Binding-site contacts:
Ligand atom C4 contacts residue BMA1 of chain 39.P at 3.6 Å.
Ligand atom O3 contacts residue BMA1 of chain 39.P at 1.1 Å.
Ligand atom C3 contacts residue BMA1 of chain 39.P at 2.5 Å.
Ligand atom O2 contacts residue BMA1 of chain 39.P at 3.0 Å (h-bond).
Ligand atom O2 contacts residue HIS2 of chain 39.B at 3.4 Å (h-bond).
Ligand atom C2 contacts residue NAG1 of chain 39.N at 2.9 Å.
Ligand atom O6 contacts residue NAG1 of chain 39.N at 4.5 Å.
Ligand atom C5 contacts residue NAG1 of chain 39.N at 3.8 Å.
Ligand atom O5 contacts residue NAG1 of chain 39.N at 2.5 Å (h-bond).
Ligand atom C2 contacts residue HIS2 of chain 39.B at 4.5 Å.
Ligand atom O2 contacts residue NAG1 of chain 39.N at 3.4 Å (h-bond).
Ligand atom C2 contacts residue BMA1 of chain 39.P at 3.2 Å.
Ligand atom C3 contacts residue NAG1 of chain 39.N at 4.1 Å.
Ligand atom C1 contacts residue NAG1 of chain 39.N at 1.7 Å.
Ligand atom O4 contacts residue BMA1 of chain 39.P at 4.0 Å.

Sequence of chain 39.B:
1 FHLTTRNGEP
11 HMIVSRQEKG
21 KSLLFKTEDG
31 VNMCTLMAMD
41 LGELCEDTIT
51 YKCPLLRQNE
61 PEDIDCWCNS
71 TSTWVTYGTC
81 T

A protein and the small-molecule ligand that binds it are described below.
Small molecule (SMILES): OC[C@H]1O[C@@H](O)[C@@H](O)[C@@H](O)[C@@H]1O